A protein and the small-molecule ligand that binds it are described below.
Small molecule (SMILES): [H]/N=C(\N)NOCC[C@H](N)C(=O)O

Sequence of chain 1.F:
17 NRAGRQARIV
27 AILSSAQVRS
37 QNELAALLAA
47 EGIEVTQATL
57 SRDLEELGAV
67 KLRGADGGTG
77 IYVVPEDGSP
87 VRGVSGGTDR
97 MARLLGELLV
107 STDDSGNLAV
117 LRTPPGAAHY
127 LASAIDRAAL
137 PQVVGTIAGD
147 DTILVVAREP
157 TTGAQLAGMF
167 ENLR

Binding-site contacts:
Ligand atom NH2 contacts residue ASP146 of chain 1.A at 2.7 Å (salt-bridge).
Ligand atom CA contacts residue ASP132 of chain 1.F at 3.5 Å.
Ligand atom CA contacts residue ASP147 of chain 1.E at 4.1 Å.
Ligand atom NH2 contacts residue PRO121 of chain 1.A at 3.6 Å.
Ligand atom OXT contacts residue THR148 of chain 1.E at 3.5 Å (h-bond).
Ligand atom CZ contacts residue ASP146 of chain 1.A at 3.5 Å.
Ligand atom OXT contacts residue ASP147 of chain 1.E at 3.2 Å (salt-bridge).
Ligand atom NH1 contacts residue GLY122 of chain 1.A at 3.8 Å.
Ligand atom OD contacts residue SER129 of chain 1.F at 3.5 Å.
Ligand atom OD contacts residue HIS125 of chain 1.F at 4.0 Å.
Ligand atom CZ contacts residue ASP146 of chain 1.E at 3.8 Å.
Ligand atom NH2 contacts residue GLY122 of chain 1.A at 3.7 Å.
Ligand atom C contacts residue THR142 of chain 1.F at 3.6 Å.
Ligand atom CG contacts residue ASP132 of chain 1.F at 3.8 Å.
Ligand atom OXT contacts residue GLY145 of chain 1.E at 3.6 Å.
Ligand atom NH1 contacts residue ASP146 of chain 1.E at 3.8 Å.
Ligand atom OXT contacts residue THR142 of chain 1.F at 4.0 Å.
Ligand atom CB contacts residue ASP132 of chain 1.F at 3.4 Å.
Ligand atom C contacts residue ILE143 of chain 1.F at 4.0 Å (hydrophobic).
Ligand atom O contacts residue ASP146 of chain 1.E at 3.6 Å.
Ligand atom CB contacts residue ALA128 of chain 1.F at 3.7 Å (hydrophobic).
Ligand atom OXT contacts residue ASP146 of chain 1.E at 2.9 Å (salt-bridge).
Ligand atom CA contacts residue THR142 of chain 1.F at 3.3 Å.
Ligand atom N contacts residue THR148 of chain 1.E at 3.2 Å (h-bond).
Ligand atom NH2 contacts residue ASP146 of chain 1.E at 3.6 Å.
Ligand atom CG contacts residue ASP147 of chain 1.E at 4.0 Å.
Ligand atom O contacts residue ILE143 of chain 1.F at 3.6 Å.
Ligand atom NE contacts residue SER129 of chain 1.F at 4.0 Å.
Ligand atom NH1 contacts residue ASP146 of chain 1.A at 2.8 Å (salt-bridge).
Ligand atom CB contacts residue SER129 of chain 1.F at 3.9 Å.
Ligand atom O contacts residue GLY145 of chain 1.E at 3.4 Å.
Ligand atom CZ contacts residue GLY122 of chain 1.A at 4.0 Å.
Ligand atom C contacts residue ALA144 of chain 1.F at 3.9 Å (hydrophobic).
Ligand atom N contacts residue THR142 of chain 1.F at 2.9 Å (h-bond).
Ligand atom C contacts residue GLY145 of chain 1.E at 4.0 Å.
Ligand atom N contacts residue ASP147 of chain 1.E at 3.2 Å (salt-bridge).
Ligand atom O contacts residue ALA144 of chain 1.F at 3.0 Å (h-bond).
Ligand atom C contacts residue ASP146 of chain 1.E at 3.6 Å.
Ligand atom CB contacts residue THR142 of chain 1.F at 3.9 Å.
Ligand atom N contacts residue ASP132 of chain 1.F at 2.7 Å (salt-bridge).

Sequence of chain 1.A:
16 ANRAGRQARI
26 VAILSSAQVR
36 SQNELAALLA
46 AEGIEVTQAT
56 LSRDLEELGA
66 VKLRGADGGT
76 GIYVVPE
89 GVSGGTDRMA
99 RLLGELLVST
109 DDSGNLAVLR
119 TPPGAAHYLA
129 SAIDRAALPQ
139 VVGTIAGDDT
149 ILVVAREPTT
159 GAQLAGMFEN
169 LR

Sequence of chain 1.E:
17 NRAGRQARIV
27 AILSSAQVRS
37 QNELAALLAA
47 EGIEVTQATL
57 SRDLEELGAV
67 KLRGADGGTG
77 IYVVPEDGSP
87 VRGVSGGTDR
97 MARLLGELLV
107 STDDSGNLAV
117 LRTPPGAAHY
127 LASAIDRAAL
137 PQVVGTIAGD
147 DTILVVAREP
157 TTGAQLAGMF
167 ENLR